The small molecule below binds the protein below.
Small molecule (SMILES): O=C([O-])C(=O)[O-]

Binding-site contacts:
Ligand atom O1 contacts residue ASP212 of chain 1.F at 2.9 Å (salt-bridge).
Ligand atom O2 contacts residue GLU188 of chain 1.F at 3.2 Å (salt-bridge).
Ligand atom C2 contacts residue GLU188 of chain 1.F at 3.9 Å.
Ligand atom O1 contacts residue MG1 of chain 1.GA at 2.2 Å.
Ligand atom C2 contacts residue LYS186 of chain 1.F at 3.6 Å.
Ligand atom O4 contacts residue ARG87 of chain 1.F at 4.0 Å.
Ligand atom O1 contacts residue ALA209 of chain 1.F at 3.8 Å.
Ligand atom O3 contacts residue ARG210 of chain 1.F at 3.6 Å.
Ligand atom O4 contacts residue MET276 of chain 1.F at 4.2 Å.
Ligand atom C2 contacts residue THR244 of chain 1.F at 4.0 Å.
Ligand atom O3 contacts residue ASP212 of chain 1.F at 3.9 Å.
Ligand atom O4 contacts residue THR244 of chain 1.F at 3.6 Å (h-bond).
Ligand atom C1 contacts residue ALA209 of chain 1.F at 3.6 Å (hydrophobic).
Ligand atom C1 contacts residue THR244 of chain 1.F at 3.5 Å.
Ligand atom O2 contacts residue LYS186 of chain 1.F at 2.9 Å (salt-bridge).
Ligand atom C1 contacts residue GLY211 of chain 1.F at 3.7 Å.
Ligand atom C1 contacts residue MG1 of chain 1.GA at 2.9 Å.
Ligand atom C1 contacts residue ASP212 of chain 1.F at 3.8 Å.
Ligand atom C1 contacts residue ARG210 of chain 1.F at 4.4 Å.
Ligand atom O1 contacts residue GLY211 of chain 1.F at 3.7 Å.
Ligand atom O4 contacts residue ALA209 of chain 1.F at 4.2 Å.
Ligand atom O2 contacts residue MG1 of chain 1.GA at 2.0 Å.
Ligand atom O4 contacts residue MG1 of chain 1.GA at 4.1 Å.
Ligand atom C2 contacts residue ALA209 of chain 1.F at 3.8 Å (hydrophobic).
Ligand atom O3 contacts residue THR244 of chain 1.F at 2.5 Å (h-bond).
Ligand atom O3 contacts residue ALA209 of chain 1.F at 3.4 Å.
Ligand atom O1 contacts residue GLU188 of chain 1.F at 3.0 Å (salt-bridge).
Ligand atom C1 contacts residue GLU188 of chain 1.F at 3.7 Å.
Ligand atom O2 contacts residue ALA209 of chain 1.F at 4.2 Å.
Ligand atom O3 contacts residue MG1 of chain 1.GA at 4.1 Å.
Ligand atom O4 contacts residue MET207 of chain 1.F at 4.3 Å.
Ligand atom O3 contacts residue GLY211 of chain 1.F at 2.9 Å (h-bond).
Ligand atom C2 contacts residue MG1 of chain 1.GA at 2.9 Å.
Ligand atom O2 contacts residue ASP212 of chain 1.F at 3.9 Å.
Ligand atom O4 contacts residue LYS186 of chain 1.F at 3.7 Å.

Sequence of chain 1.F:
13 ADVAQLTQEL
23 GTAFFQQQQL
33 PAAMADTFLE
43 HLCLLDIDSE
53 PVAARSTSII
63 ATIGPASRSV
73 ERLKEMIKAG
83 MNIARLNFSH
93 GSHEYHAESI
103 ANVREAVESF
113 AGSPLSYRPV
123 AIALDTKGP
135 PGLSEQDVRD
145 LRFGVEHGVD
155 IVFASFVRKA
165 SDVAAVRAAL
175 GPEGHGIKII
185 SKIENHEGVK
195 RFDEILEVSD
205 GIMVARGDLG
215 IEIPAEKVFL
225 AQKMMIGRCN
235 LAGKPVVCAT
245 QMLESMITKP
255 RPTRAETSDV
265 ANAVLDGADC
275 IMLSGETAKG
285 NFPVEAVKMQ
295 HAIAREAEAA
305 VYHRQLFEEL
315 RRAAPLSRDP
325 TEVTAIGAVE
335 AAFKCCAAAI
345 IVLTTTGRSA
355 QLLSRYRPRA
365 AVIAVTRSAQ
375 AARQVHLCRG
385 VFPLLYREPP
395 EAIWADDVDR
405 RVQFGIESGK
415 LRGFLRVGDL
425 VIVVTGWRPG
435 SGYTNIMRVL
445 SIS